Binding-site contacts:
Ligand atom O5 contacts residue GLU244 of chain 1.B at 3.1 Å (salt-bridge).
Ligand atom O7 contacts residue MET245 of chain 1.B at 4.3 Å.
Ligand atom C8 contacts residue GLU244 of chain 1.B at 3.6 Å.
Ligand atom C7 contacts residue MET245 of chain 1.B at 4.1 Å (hydrophobic).
Ligand atom C8 contacts residue MET245 of chain 1.B at 3.5 Å (hydrophobic).
Ligand atom N2 contacts residue ASN18 of chain 1.B at 2.9 Å (h-bond).
Ligand atom C1 contacts residue GLU244 of chain 1.B at 3.4 Å.
Ligand atom N2 contacts residue GLU244 of chain 1.B at 2.9 Å (salt-bridge).
Ligand atom C7 contacts residue GLU244 of chain 1.B at 3.7 Å.
Ligand atom C1 contacts residue THR20 of chain 1.B at 4.3 Å.
Ligand atom C4 contacts residue ASN18 of chain 1.B at 4.2 Å.
Ligand atom C2 contacts residue GLU244 of chain 1.B at 3.8 Å.
Ligand atom O5 contacts residue THR20 of chain 1.B at 4.1 Å.
Ligand atom C6 contacts residue GLU244 of chain 1.B at 3.6 Å.
Ligand atom O5 contacts residue ASN18 of chain 1.B at 2.3 Å (h-bond).
Ligand atom O5 contacts residue LEU21 of chain 1.B at 4.0 Å.
Ligand atom C8 contacts residue ASN18 of chain 1.B at 4.0 Å.
Ligand atom C1 contacts residue LEU21 of chain 1.B at 4.2 Å (hydrophobic).
Ligand atom C6 contacts residue ALA248 of chain 1.B at 3.9 Å (hydrophobic).
Ligand atom C3 contacts residue ASN18 of chain 1.B at 3.9 Å.
Ligand atom C1 contacts residue ASN18 of chain 1.B at 1.5 Å.
Ligand atom O6 contacts residue ALA248 of chain 1.B at 3.5 Å.
Ligand atom C2 contacts residue ASN18 of chain 1.B at 2.6 Å.
Ligand atom C3 contacts residue GLU244 of chain 1.B at 4.2 Å.
Ligand atom C7 contacts residue ASN18 of chain 1.B at 3.2 Å.
Ligand atom O7 contacts residue ASN18 of chain 1.B at 2.8 Å (h-bond).
Ligand atom N2 contacts residue THR20 of chain 1.B at 4.5 Å.
Ligand atom C5 contacts residue GLU244 of chain 1.B at 3.9 Å.
Ligand atom C6 contacts residue MET245 of chain 1.B at 4.3 Å (hydrophobic).
Ligand atom C5 contacts residue ASN18 of chain 1.B at 3.7 Å.

Sequence of chain 1.B:
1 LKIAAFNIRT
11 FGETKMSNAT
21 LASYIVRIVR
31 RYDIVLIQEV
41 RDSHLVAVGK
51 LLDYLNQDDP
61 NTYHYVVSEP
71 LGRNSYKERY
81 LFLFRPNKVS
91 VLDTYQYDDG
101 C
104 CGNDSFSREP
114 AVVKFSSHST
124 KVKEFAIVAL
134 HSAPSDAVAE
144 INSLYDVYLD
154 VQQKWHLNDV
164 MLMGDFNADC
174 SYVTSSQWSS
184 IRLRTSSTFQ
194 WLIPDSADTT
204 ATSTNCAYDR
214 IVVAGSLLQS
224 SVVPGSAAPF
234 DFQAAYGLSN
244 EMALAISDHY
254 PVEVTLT

A protein and the small-molecule ligand that binds it are described below.
Small molecule (SMILES): CC(=O)N[C@H]1[C@H](O[C@H]2[C@H](O)[C@@H](NC(C)=O)CO[C@@H]2CO)O[C@H](CO)[C@@H](O[C@@H]2O[C@H](CO)[C@@H](O)[C@H](O)[C@@H]2O)[C@@H]1O